This protein binds this small molecule.
Small molecule (SMILES): CC(=O)N[C@@H]1[C@@H](O)[C@H](O)[C@@H](CO)O[C@H]1O

Sequence of chain 1.C:
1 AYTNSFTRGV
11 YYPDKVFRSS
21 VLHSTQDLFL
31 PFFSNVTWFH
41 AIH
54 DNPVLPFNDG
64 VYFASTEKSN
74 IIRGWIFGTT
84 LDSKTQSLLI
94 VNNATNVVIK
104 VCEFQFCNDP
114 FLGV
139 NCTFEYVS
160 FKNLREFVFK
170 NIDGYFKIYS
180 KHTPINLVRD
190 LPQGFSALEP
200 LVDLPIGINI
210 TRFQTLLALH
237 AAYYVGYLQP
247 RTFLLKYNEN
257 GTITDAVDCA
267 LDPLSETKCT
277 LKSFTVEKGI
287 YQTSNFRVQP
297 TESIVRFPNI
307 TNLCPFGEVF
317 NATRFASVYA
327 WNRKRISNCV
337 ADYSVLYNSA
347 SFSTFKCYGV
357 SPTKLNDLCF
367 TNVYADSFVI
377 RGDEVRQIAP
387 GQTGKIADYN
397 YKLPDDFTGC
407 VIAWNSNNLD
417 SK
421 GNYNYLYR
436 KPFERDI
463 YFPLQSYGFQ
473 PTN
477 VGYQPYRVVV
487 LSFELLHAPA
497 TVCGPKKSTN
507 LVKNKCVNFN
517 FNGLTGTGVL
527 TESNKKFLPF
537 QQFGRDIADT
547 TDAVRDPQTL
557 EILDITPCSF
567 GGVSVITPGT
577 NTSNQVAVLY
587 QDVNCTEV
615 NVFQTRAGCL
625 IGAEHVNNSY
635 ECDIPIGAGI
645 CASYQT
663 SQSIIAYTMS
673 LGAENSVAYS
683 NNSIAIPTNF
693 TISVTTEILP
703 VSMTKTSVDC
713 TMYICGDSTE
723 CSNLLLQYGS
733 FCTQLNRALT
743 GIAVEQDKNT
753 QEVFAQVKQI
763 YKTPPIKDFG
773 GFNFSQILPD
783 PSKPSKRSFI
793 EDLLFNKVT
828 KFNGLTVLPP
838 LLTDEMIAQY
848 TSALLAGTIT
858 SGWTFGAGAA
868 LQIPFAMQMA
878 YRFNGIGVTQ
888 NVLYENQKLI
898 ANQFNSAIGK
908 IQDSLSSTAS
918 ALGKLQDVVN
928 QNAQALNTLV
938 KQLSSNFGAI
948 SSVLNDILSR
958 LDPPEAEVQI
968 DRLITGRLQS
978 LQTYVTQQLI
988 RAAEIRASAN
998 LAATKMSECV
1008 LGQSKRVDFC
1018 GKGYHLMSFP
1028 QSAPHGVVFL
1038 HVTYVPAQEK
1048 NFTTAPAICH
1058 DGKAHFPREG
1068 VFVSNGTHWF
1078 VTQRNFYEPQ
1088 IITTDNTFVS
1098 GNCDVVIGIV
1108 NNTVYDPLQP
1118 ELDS

Binding-site contacts:
Ligand atom C6 contacts residue ALA680 of chain 1.C at 4.4 Å (hydrophobic).
Ligand atom N2 contacts residue ASN1048 of chain 1.C at 2.8 Å (h-bond).
Ligand atom C7 contacts residue ASN1048 of chain 1.C at 3.5 Å.
Ligand atom O6 contacts residue ALA680 of chain 1.C at 4.2 Å.
Ligand atom C8 contacts residue GLU1046 of chain 1.C at 3.0 Å.
Ligand atom C1 contacts residue ASN1048 of chain 1.C at 1.3 Å.
Ligand atom C4 contacts residue ASN1048 of chain 1.C at 4.2 Å.
Ligand atom C8 contacts residue LYS1047 of chain 1.C at 3.8 Å.
Ligand atom O5 contacts residue ASN1048 of chain 1.C at 2.4 Å (h-bond).
Ligand atom C7 contacts residue GLU1046 of chain 1.C at 4.5 Å.
Ligand atom C8 contacts residue ASN1048 of chain 1.C at 4.0 Å.
Ligand atom C3 contacts residue ASN1048 of chain 1.C at 3.7 Å.
Ligand atom C5 contacts residue ALA680 of chain 1.C at 4.0 Å (hydrophobic).
Ligand atom O7 contacts residue ASN1048 of chain 1.C at 3.9 Å.
Ligand atom C2 contacts residue ASN1048 of chain 1.C at 2.4 Å.
Ligand atom C5 contacts residue ASN1048 of chain 1.C at 3.6 Å.